This protein binds this small molecule.
Small molecule (SMILES): O=C(O)/C=C/c1cccc([C@H](NC(=O)Cc2cccs2)B(O)O)c1

Sequence of chain 1.A:
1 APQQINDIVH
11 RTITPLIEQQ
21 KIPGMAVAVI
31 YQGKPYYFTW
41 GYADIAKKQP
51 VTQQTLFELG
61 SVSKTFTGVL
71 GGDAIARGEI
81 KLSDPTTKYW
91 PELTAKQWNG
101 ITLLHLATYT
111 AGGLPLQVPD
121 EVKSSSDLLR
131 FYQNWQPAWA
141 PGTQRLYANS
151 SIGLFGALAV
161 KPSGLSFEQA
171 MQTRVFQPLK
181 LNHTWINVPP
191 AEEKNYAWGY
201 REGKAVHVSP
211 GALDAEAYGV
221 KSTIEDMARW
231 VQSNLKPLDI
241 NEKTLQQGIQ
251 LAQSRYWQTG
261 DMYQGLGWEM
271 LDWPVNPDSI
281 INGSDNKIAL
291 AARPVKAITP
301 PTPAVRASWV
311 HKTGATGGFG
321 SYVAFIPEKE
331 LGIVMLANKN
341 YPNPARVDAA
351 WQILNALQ

Binding-site contacts:
Ligand atom SAD contacts residue THR316 of chain 1.A at 3.8 Å.
Ligand atom CAN contacts residue LEU116 of chain 1.A at 3.1 Å (hydrophobic).
Ligand atom CAK contacts residue PO41 of chain 1.D at 3.1 Å.
Ligand atom SAD contacts residue ALA315 of chain 1.A at 3.8 Å.
Ligand atom CAM contacts residue LEU116 of chain 1.A at 3.7 Å (hydrophobic).
Ligand atom CAG contacts residue TYR218 of chain 1.A at 3.5 Å (hydrophobic).
Ligand atom OAT contacts residue SER61 of chain 1.A at 2.5 Å (h-bond).
Ligand atom CAR contacts residue PO41 of chain 1.D at 3.2 Å.
Ligand atom N contacts residue PO41 of chain 1.D at 3.7 Å.
Ligand atom OAT contacts residue PO41 of chain 1.D at 1.7 Å (h-bond).
Ligand atom CAL contacts residue PO41 of chain 1.D at 3.5 Å.
Ligand atom O23 contacts residue ASN340 of chain 1.A at 2.5 Å (h-bond).
Ligand atom C22 contacts residue ASN286 of chain 1.A at 3.7 Å.
Ligand atom OAO contacts residue PO41 of chain 1.D at 1.1 Å (h-bond).
Ligand atom CAQ contacts residue PO41 of chain 1.D at 2.9 Å.
Ligand atom N contacts residue SER61 of chain 1.A at 3.3 Å (h-bond).
Ligand atom OAO contacts residue ALA315 of chain 1.A at 2.6 Å (h-bond).
Ligand atom OAO contacts residue GLY314 of chain 1.A at 3.4 Å.
Ligand atom CAC contacts residue GLY317 of chain 1.A at 3.7 Å.
Ligand atom OAT contacts residue TYR147 of chain 1.A at 2.7 Å (h-bond).
Ligand atom B contacts residue SER61 of chain 1.A at 1.7 Å.
Ligand atom C21 contacts residue PO41 of chain 1.D at 3.7 Å.
Ligand atom OAI contacts residue ASN149 of chain 1.A at 2.9 Å (h-bond).
Ligand atom C21 contacts residue ALA315 of chain 1.A at 3.7 Å (hydrophobic).
Ligand atom C22 contacts residue ASN340 of chain 1.A at 3.3 Å.
Ligand atom CAG contacts residue ALA315 of chain 1.A at 3.4 Å (hydrophobic).
Ligand atom CAH contacts residue ALA315 of chain 1.A at 3.7 Å (hydrophobic).
Ligand atom OAO contacts residue SER61 of chain 1.A at 2.3 Å (h-bond).
Ligand atom N contacts residue ALA315 of chain 1.A at 3.0 Å (h-bond).
Ligand atom B contacts residue TYR147 of chain 1.A at 3.6 Å.
Ligand atom CAK contacts residue SER61 of chain 1.A at 2.5 Å.
Ligand atom CAU contacts residue PO41 of chain 1.D at 3.6 Å.
Ligand atom B contacts residue PO41 of chain 1.D at 1.7 Å.
Ligand atom CAH contacts residue TYR218 of chain 1.A at 3.7 Å (hydrophobic).
Ligand atom O24 contacts residue ASN286 of chain 1.A at 3.8 Å.
Ligand atom CAM contacts residue ASN149 of chain 1.A at 3.7 Å.
Ligand atom CAS contacts residue LEU116 of chain 1.A at 3.8 Å (hydrophobic).
Ligand atom CAL contacts residue SER61 of chain 1.A at 3.8 Å.
Ligand atom OAI contacts residue TYR218 of chain 1.A at 3.6 Å.
Ligand atom CAB contacts residue GLY317 of chain 1.A at 3.6 Å.